A protein and the small-molecule ligand that binds it are described below.
Small molecule (SMILES): Cc1ncc(C)n2nc(CCc3nc(N4CCCC4)nn3C)nc12

Sequence of chain 1.D:
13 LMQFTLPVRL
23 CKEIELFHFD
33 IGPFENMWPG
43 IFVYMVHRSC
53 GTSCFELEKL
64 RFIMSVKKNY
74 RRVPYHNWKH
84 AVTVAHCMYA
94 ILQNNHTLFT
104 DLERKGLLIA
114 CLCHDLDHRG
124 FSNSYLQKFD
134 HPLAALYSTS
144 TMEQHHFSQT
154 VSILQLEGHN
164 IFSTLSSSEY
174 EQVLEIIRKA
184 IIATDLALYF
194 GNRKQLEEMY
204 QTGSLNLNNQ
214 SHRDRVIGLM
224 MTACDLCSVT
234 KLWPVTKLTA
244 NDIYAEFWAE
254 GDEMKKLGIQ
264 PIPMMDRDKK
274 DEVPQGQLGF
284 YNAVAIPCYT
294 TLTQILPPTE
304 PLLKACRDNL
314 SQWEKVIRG

Binding-site contacts:
Ligand atom C13 contacts residue GLN280 of chain 1.D at 3.5 Å.
Ligand atom C4 contacts residue LYS272 of chain 1.D at 3.6 Å.
Ligand atom N22 contacts residue PHE250 of chain 1.D at 3.5 Å.
Ligand atom C14 contacts residue TYR247 of chain 1.D at 3.7 Å (hydrophobic).
Ligand atom C23 contacts residue GLN280 of chain 1.D at 3.6 Å.
Ligand atom C14 contacts residue MET267 of chain 1.D at 3.6 Å (hydrophobic).
Ligand atom N19 contacts residue PHE283 of chain 1.D at 3.5 Å.
Ligand atom N10 contacts residue GLY279 of chain 1.D at 3.7 Å.
Ligand atom C7 contacts residue TYR247 of chain 1.D at 3.4 Å (hydrophobic).
Ligand atom C7 contacts residue GLY279 of chain 1.D at 3.5 Å.
Ligand atom C14 contacts residue PHE250 of chain 1.D at 3.7 Å (hydrophobic).
Ligand atom C2 contacts residue MET267 of chain 1.D at 3.6 Å (hydrophobic).
Ligand atom N16 contacts residue PHE283 of chain 1.D at 3.8 Å.
Ligand atom C5 contacts residue TYR247 of chain 1.D at 3.6 Å (hydrophobic).
Ligand atom C15 contacts residue PHE283 of chain 1.D at 3.6 Å (hydrophobic).
Ligand atom C23 contacts residue ILE246 of chain 1.D at 3.5 Å (hydrophobic).
Ligand atom C18 contacts residue PHE283 of chain 1.D at 3.4 Å (hydrophobic).
Ligand atom C4 contacts residue GLU275 of chain 1.D at 3.5 Å.
Ligand atom C17 contacts residue ILE246 of chain 1.D at 3.5 Å (hydrophobic).
Ligand atom C15 contacts residue LEU229 of chain 1.D at 3.4 Å (hydrophobic).
Ligand atom N8 contacts residue TYR247 of chain 1.D at 2.6 Å (h-bond).
Ligand atom C7 contacts residue MET267 of chain 1.D at 3.8 Å (hydrophobic).
Ligand atom C9 contacts residue TYR247 of chain 1.D at 3.6 Å (hydrophobic).
Ligand atom N8 contacts residue GLY279 of chain 1.D at 3.6 Å.
Ligand atom C17 contacts residue PHE283 of chain 1.D at 3.6 Å (hydrophobic).
Ligand atom N1 contacts residue GLY279 of chain 1.D at 3.5 Å.
Ligand atom C13 contacts residue PHE283 of chain 1.D at 3.6 Å (hydrophobic).
Ligand atom N11 contacts residue GLY279 of chain 1.D at 3.6 Å (h-bond).
Ligand atom C13 contacts residue TYR247 of chain 1.D at 3.6 Å (hydrophobic).
Ligand atom N22 contacts residue PHE283 of chain 1.D at 3.7 Å.
Ligand atom N16 contacts residue ILE246 of chain 1.D at 3.6 Å.
Ligand atom N1 contacts residue MET267 of chain 1.D at 3.8 Å.
Ligand atom N21 contacts residue GLN280 of chain 1.D at 3.1 Å (h-bond).
Ligand atom C3 contacts residue PRO266 of chain 1.D at 3.5 Å (hydrophobic).
Ligand atom C6 contacts residue PHE250 of chain 1.D at 3.8 Å (hydrophobic).
Ligand atom C23 contacts residue VAL232 of chain 1.D at 3.8 Å (hydrophobic).
Ligand atom C9 contacts residue GLY279 of chain 1.D at 3.3 Å.
Ligand atom C2 contacts residue PRO266 of chain 1.D at 3.8 Å (hydrophobic).
Ligand atom C4 contacts residue VAL276 of chain 1.D at 3.8 Å (hydrophobic).
Ligand atom C20 contacts residue PHE283 of chain 1.D at 3.7 Å (hydrophobic).